Binding-site contacts:
Ligand atom C7 contacts residue ASN153 of chain 1.F at 3.8 Å.
Ligand atom C7 contacts residue ASN152 of chain 1.F at 3.9 Å.
Ligand atom C1 contacts residue ASN153 of chain 1.F at 1.4 Å.
Ligand atom C8 contacts residue ASN153 of chain 1.F at 4.0 Å.
Ligand atom C2 contacts residue ASN153 of chain 1.F at 2.5 Å.
Ligand atom O5 contacts residue ASN153 of chain 1.F at 2.3 Å (h-bond).
Ligand atom C4 contacts residue ASN153 of chain 1.F at 4.2 Å.
Ligand atom O5 contacts residue GLU120 of chain 1.F at 4.1 Å.
Ligand atom N2 contacts residue ASN153 of chain 1.F at 2.9 Å (h-bond).
Ligand atom C3 contacts residue ASN153 of chain 1.F at 3.8 Å.
Ligand atom O7 contacts residue ASN152 of chain 1.F at 4.1 Å.
Ligand atom C5 contacts residue ASN153 of chain 1.F at 3.6 Å.
Ligand atom C1 contacts residue GLU120 of chain 1.F at 4.3 Å.
Ligand atom C8 contacts residue ASN152 of chain 1.F at 3.6 Å.

A small-molecule ligand and the protein it binds are described below.
Small molecule (SMILES): CC(=O)N[C@@H]1[C@@H](O)[C@H](O)[C@@H](CO)O[C@H]1O

Sequence of chain 1.F:
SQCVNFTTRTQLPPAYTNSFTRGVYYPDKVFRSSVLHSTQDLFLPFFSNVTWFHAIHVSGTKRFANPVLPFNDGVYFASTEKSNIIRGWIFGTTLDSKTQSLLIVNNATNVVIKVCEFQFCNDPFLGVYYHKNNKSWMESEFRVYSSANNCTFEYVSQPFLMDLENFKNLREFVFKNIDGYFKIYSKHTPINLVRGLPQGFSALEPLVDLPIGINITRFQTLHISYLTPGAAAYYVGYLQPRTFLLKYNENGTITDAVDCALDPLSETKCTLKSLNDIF